Binding-site contacts:
Ligand atom C5 contacts residue THR255 of chain 1.A at 4.2 Å.
Ligand atom O5 contacts residue ASN253 of chain 1.A at 2.3 Å (h-bond).
Ligand atom C7 contacts residue MET240 of chain 1.A at 4.5 Å (hydrophobic).
Ligand atom O7 contacts residue ASN253 of chain 1.A at 3.6 Å (h-bond).
Ligand atom C4 contacts residue ASN253 of chain 1.A at 4.2 Å.
Ligand atom N2 contacts residue THR255 of chain 1.A at 4.3 Å.
Ligand atom C8 contacts residue VAL239 of chain 1.A at 4.0 Å (hydrophobic).
Ligand atom O5 contacts residue THR255 of chain 1.A at 4.2 Å.
Ligand atom N2 contacts residue ASN253 of chain 1.A at 3.0 Å (h-bond).
Ligand atom C3 contacts residue THR255 of chain 1.A at 4.2 Å.
Ligand atom C8 contacts residue MET240 of chain 1.A at 4.3 Å (hydrophobic).
Ligand atom C2 contacts residue ASN253 of chain 1.A at 2.5 Å.
Ligand atom C1 contacts residue THR255 of chain 1.A at 3.5 Å.
Ligand atom C3 contacts residue ASN253 of chain 1.A at 3.8 Å.
Ligand atom C5 contacts residue ASN253 of chain 1.A at 3.6 Å.
Ligand atom C2 contacts residue THR255 of chain 1.A at 4.2 Å.
Ligand atom C1 contacts residue ASN253 of chain 1.A at 1.4 Å.
Ligand atom C7 contacts residue ASN253 of chain 1.A at 3.5 Å.
Ligand atom O7 contacts residue MET240 of chain 1.A at 4.4 Å.

Sequence of chain 1.A:
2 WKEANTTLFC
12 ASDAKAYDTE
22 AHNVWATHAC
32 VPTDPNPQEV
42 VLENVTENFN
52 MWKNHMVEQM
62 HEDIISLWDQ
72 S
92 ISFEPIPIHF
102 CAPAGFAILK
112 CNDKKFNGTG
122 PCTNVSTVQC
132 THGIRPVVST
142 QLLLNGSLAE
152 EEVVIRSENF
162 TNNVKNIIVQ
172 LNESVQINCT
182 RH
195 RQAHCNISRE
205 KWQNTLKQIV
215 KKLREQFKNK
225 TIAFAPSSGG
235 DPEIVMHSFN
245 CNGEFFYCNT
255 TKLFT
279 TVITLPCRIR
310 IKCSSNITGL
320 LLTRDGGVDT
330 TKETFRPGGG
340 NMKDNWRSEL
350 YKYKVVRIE

This small molecule binds to this protein.
Small molecule (SMILES): CC(=O)N[C@@H]1[C@@H](O)[C@H](O)[C@@H](CO)O[C@H]1O